Binding-site contacts:
Ligand atom O5 contacts residue ASN404 of chain 2.A at 2.4 Å (h-bond).
Ligand atom C5 contacts residue GLU156 of chain 2.A at 4.3 Å.
Ligand atom C5 contacts residue GLN349 of chain 2.A at 4.0 Å.
Ligand atom O3 contacts residue GLU156 of chain 2.A at 3.4 Å (salt-bridge).
Ligand atom C8 contacts residue TRP372 of chain 3.A at 3.9 Å (hydrophobic).
Ligand atom O5 contacts residue GLN349 of chain 2.A at 2.8 Å (h-bond).
Ligand atom C1 contacts residue GLN349 of chain 2.A at 3.4 Å.
Ligand atom O7 contacts residue ALA158 of chain 2.A at 3.8 Å.
Ligand atom O6 contacts residue ILE373 of chain 3.A at 4.4 Å.
Ligand atom C6 contacts residue GLN349 of chain 2.A at 4.1 Å.
Ligand atom O7 contacts residue THR407 of chain 2.A at 3.7 Å.
Ligand atom C6 contacts residue GLU156 of chain 2.A at 4.3 Å.
Ligand atom C1 contacts residue ASN404 of chain 2.A at 1.4 Å.
Ligand atom C7 contacts residue GLU156 of chain 2.A at 3.9 Å.
Ligand atom C2 contacts residue ASN404 of chain 2.A at 2.5 Å.
Ligand atom C5 contacts residue ASN404 of chain 2.A at 3.7 Å.
Ligand atom O7 contacts residue VAL180 of chain 2.A at 3.8 Å.
Ligand atom C3 contacts residue ASN404 of chain 2.A at 3.8 Å.
Ligand atom C8 contacts residue GLU156 of chain 2.A at 3.9 Å.
Ligand atom C7 contacts residue THR407 of chain 2.A at 4.4 Å.
Ligand atom O6 contacts residue GLU156 of chain 2.A at 4.0 Å.
Ligand atom C7 contacts residue ASN404 of chain 2.A at 3.5 Å.
Ligand atom C4 contacts residue ASN404 of chain 2.A at 4.3 Å.
Ligand atom N2 contacts residue ASN404 of chain 2.A at 2.9 Å (h-bond).
Ligand atom O7 contacts residue GLY157 of chain 2.A at 4.2 Å.
Ligand atom C8 contacts residue ASN404 of chain 2.A at 3.3 Å.
Ligand atom O7 contacts residue GLU156 of chain 2.A at 3.8 Å.
Ligand atom C8 contacts residue PRO350 of chain 2.A at 4.0 Å (hydrophobic).
Ligand atom O7 contacts residue ASN404 of chain 2.A at 4.4 Å.
Ligand atom O6 contacts residue LYS155 of chain 2.A at 4.3 Å.

Sequence of chain 3.A:
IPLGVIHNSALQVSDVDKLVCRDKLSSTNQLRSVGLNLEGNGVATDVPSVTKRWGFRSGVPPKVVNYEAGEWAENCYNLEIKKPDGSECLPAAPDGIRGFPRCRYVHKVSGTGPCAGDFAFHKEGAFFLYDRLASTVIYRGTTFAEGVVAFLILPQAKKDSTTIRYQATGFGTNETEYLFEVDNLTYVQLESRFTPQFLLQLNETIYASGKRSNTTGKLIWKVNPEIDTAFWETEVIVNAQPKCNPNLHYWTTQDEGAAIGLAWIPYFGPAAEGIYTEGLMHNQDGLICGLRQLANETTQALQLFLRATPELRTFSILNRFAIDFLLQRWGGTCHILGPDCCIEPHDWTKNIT

Sequence of chain 2.A:
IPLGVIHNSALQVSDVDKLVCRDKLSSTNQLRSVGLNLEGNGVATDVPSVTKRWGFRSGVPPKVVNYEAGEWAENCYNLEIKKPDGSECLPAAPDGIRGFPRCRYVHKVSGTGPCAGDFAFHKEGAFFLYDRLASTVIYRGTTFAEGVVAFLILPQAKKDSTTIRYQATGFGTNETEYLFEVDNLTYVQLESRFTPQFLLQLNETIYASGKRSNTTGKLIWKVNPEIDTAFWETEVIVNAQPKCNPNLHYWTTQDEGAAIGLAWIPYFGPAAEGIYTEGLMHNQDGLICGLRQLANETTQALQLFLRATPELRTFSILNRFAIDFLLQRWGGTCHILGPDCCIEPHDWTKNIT

The small molecule below binds the protein below.
Small molecule (SMILES): CC(=O)N[C@H]1[C@H](O[C@H]2[C@H](O)[C@@H](NC(C)=O)CO[C@@H]2CO)O[C@H](CO)[C@@H](O)[C@@H]1O